Binding-site contacts:
Ligand atom C12 contacts residue VAL147 of chain 1.A at 3.8 Å (hydrophobic).
Ligand atom C11 contacts residue GLU94 of chain 1.A at 3.7 Å.
Ligand atom O27 contacts residue ALA47 of chain 1.A at 3.2 Å.
Ligand atom C5 contacts residue PHE135 of chain 1.A at 3.9 Å (hydrophobic).
Ligand atom C11 contacts residue LEU95 of chain 1.A at 3.9 Å (hydrophobic).
Ligand atom O27 contacts residue ASN43 of chain 1.A at 3.9 Å.
Ligand atom C7 contacts residue TYR136 of chain 1.A at 3.5 Å (hydrophobic).
Ligand atom O8 contacts residue TYR136 of chain 1.A at 2.7 Å (h-bond).
Ligand atom C2 contacts residue PHE135 of chain 1.A at 4.0 Å (hydrophobic).
Ligand atom O8 contacts residue ASN98 of chain 1.A at 3.4 Å.
Ligand atom C24 contacts residue ASN43 of chain 1.A at 3.6 Å.
Ligand atom C3 contacts residue PHE135 of chain 1.A at 3.9 Å (hydrophobic).
Ligand atom C25 contacts residue THR181 of chain 1.A at 3.7 Å.
Ligand atom C25 contacts residue ASN43 of chain 1.A at 3.5 Å.
Ligand atom C11 contacts residue ASN98 of chain 1.A at 3.7 Å.
Ligand atom C11 contacts residue MET90 of chain 1.A at 3.8 Å (hydrophobic).
Ligand atom C9 contacts residue TYR136 of chain 1.A at 3.9 Å (hydrophobic).
Ligand atom O27 contacts residue THR181 of chain 1.A at 3.3 Å.
Ligand atom C7 contacts residue PHE135 of chain 1.A at 3.8 Å (hydrophobic).
Ligand atom C25 contacts residue ALA47 of chain 1.A at 3.9 Å (hydrophobic).
Ligand atom C9 contacts residue PHE135 of chain 1.A at 3.7 Å (hydrophobic).
Ligand atom C12 contacts residue PHE135 of chain 1.A at 4.0 Å (hydrophobic).
Ligand atom O22 contacts residue LYS50 of chain 1.A at 3.9 Å.
Ligand atom C12 contacts residue LEU95 of chain 1.A at 4.0 Å (hydrophobic).
Ligand atom C7 contacts residue ASN98 of chain 1.A at 3.7 Å.
Ligand atom C12 contacts residue TRP159 of chain 1.A at 3.5 Å (hydrophobic).
Ligand atom C28 contacts residue ASN43 of chain 1.A at 3.6 Å.
Ligand atom F29 contacts residue ILE183 of chain 1.A at 3.2 Å.
Ligand atom C24 contacts residue MET90 of chain 1.A at 4.0 Å (hydrophobic).
Ligand atom C30 contacts residue ASN43 of chain 1.A at 3.8 Å.
Ligand atom N26 contacts residue ALA44 of chain 1.A at 3.5 Å (h-bond).
Ligand atom F29 contacts residue ASN43 of chain 1.A at 3.8 Å.
Ligand atom N4 contacts residue PHE135 of chain 1.A at 3.9 Å.
Ligand atom N26 contacts residue ASN43 of chain 1.A at 3.3 Å (h-bond).
Ligand atom N26 contacts residue THR181 of chain 1.A at 3.8 Å.
Ligand atom C6 contacts residue PHE135 of chain 1.A at 3.8 Å (hydrophobic).
Ligand atom C13 contacts residue MET90 of chain 1.A at 4.0 Å (hydrophobic).
Ligand atom N26 contacts residue ASP85 of chain 1.A at 3.1 Å (salt-bridge).
Ligand atom C28 contacts residue MET90 of chain 1.A at 3.9 Å (hydrophobic).
Ligand atom C9 contacts residue ASN98 of chain 1.A at 3.6 Å.

Sequence of chain 1.A:
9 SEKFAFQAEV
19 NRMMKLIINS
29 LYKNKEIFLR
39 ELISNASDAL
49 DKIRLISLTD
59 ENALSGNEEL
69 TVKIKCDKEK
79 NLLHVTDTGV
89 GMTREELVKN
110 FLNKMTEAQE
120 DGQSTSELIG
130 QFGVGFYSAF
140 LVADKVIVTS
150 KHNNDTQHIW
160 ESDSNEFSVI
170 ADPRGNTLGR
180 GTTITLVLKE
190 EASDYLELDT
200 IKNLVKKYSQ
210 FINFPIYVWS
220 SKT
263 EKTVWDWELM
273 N

The small molecule below binds the protein below.
Small molecule (SMILES): Cc1cn(-c2cc(F)c(C(N)=O)c(N[C@H]3CCOC3)c2)c2c1C(=O)CC(C)(C)C2